Binding-site contacts:
Ligand atom C27 contacts residue TYR82 of chain 2.D at 3.7 Å (hydrophobic).
Ligand atom C10 contacts residue TYR62 of chain 2.E at 3.4 Å (hydrophobic).
Ligand atom C11 contacts residue TYR62 of chain 2.E at 3.5 Å (hydrophobic).
Ligand atom C19 contacts residue LEU23 of chain 2.E at 3.8 Å (hydrophobic).
Ligand atom C11 contacts residue HIS60 of chain 2.E at 3.5 Å.
Ligand atom CL21 contacts residue PHE49 of chain 2.D at 3.8 Å.
Ligand atom C23 contacts residue GLU26 of chain 2.E at 3.2 Å.
Ligand atom C05 contacts residue LEU48 of chain 2.D at 3.5 Å (hydrophobic).
Ligand atom N01 contacts residue VAL92 of chain 2.E at 3.2 Å.
Ligand atom N01 contacts residue TYR62 of chain 2.E at 3.6 Å.
Ligand atom C19 contacts residue LEU48 of chain 2.D at 3.8 Å (hydrophobic).
Ligand atom C02 contacts residue TYR62 of chain 2.E at 3.7 Å (hydrophobic).
Ligand atom C18 contacts residue LEU48 of chain 2.D at 3.8 Å (hydrophobic).
Ligand atom CL21 contacts residue ARG22 of chain 2.E at 3.5 Å.
Ligand atom C12 contacts residue TYR62 of chain 2.E at 3.4 Å (hydrophobic).
Ligand atom N09 contacts residue TYR62 of chain 2.E at 2.8 Å (h-bond).
Ligand atom C17 contacts residue GLU26 of chain 2.E at 3.4 Å.
Ligand atom C22 contacts residue GLU26 of chain 2.E at 3.5 Å.
Ligand atom C05 contacts residue TYR82 of chain 2.D at 3.6 Å (hydrophobic).
Ligand atom C20 contacts residue GLU26 of chain 2.E at 3.6 Å.
Ligand atom C02 contacts residue VAL92 of chain 2.E at 3.3 Å (hydrophobic).
Ligand atom C22 contacts residue SER52 of chain 2.D at 3.5 Å.
Ligand atom C14 contacts residue GLU26 of chain 2.E at 3.6 Å.
Ligand atom C16 contacts residue GLU26 of chain 2.E at 3.6 Å.
Ligand atom C04 contacts residue THR79 of chain 2.D at 3.3 Å.
Ligand atom C08 contacts residue TYR62 of chain 2.E at 3.6 Å (hydrophobic).
Ligand atom C26 contacts residue TYR62 of chain 2.E at 3.2 Å (hydrophobic).
Ligand atom C08 contacts residue TRP90 of chain 2.E at 3.5 Å (hydrophobic).
Ligand atom O25 contacts residue LEU48 of chain 2.D at 3.5 Å.
Ligand atom C10 contacts residue TRP90 of chain 2.E at 3.2 Å (hydrophobic).
Ligand atom C07 contacts residue TYR62 of chain 2.E at 3.6 Å (hydrophobic).
Ligand atom C06 contacts residue LEU48 of chain 2.D at 3.6 Å (hydrophobic).
Ligand atom C27 contacts residue TYR62 of chain 2.E at 3.2 Å (hydrophobic).
Ligand atom C02 contacts residue ILE44 of chain 2.D at 3.9 Å (hydrophobic).
Ligand atom C28 contacts residue TYR62 of chain 2.E at 3.3 Å (hydrophobic).
Ligand atom C06 contacts residue TYR82 of chain 2.D at 3.3 Å (hydrophobic).
Ligand atom C08 contacts residue TYR82 of chain 2.D at 3.9 Å (hydrophobic).
Ligand atom C23 contacts residue SER52 of chain 2.D at 3.3 Å.
Ligand atom C04 contacts residue LEU48 of chain 2.D at 3.8 Å (hydrophobic).
Ligand atom C18 contacts residue ILE28 of chain 2.E at 3.9 Å (hydrophobic).

Sequence of chain 2.E:
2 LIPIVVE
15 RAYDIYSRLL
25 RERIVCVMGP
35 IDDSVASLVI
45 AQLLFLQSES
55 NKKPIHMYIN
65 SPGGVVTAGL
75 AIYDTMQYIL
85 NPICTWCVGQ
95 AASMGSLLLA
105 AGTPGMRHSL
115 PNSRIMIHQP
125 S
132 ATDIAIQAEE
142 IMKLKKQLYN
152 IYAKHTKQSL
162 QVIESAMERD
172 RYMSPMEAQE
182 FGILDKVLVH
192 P

The small molecule below binds the protein below.
Small molecule (SMILES): N#Cc1cccc(CN2CCc3ncn(Cc4ccc(Cl)cc4)c(=O)c3C2)c1

Sequence of chain 2.D:
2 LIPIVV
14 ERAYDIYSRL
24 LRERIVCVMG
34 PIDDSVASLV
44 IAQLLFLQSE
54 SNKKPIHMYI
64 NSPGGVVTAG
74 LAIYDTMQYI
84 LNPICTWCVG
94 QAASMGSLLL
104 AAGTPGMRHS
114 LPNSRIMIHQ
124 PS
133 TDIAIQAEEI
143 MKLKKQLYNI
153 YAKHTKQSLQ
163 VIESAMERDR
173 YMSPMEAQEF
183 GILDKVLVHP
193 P